This small molecule binds to this protein.
Small molecule (SMILES): CC(C)Cn1c(=O)n(C)c(=O)c2nc[nH]c21

Binding-site contacts:
Ligand atom C8 contacts residue GLN276 of chain 1.B at 3.2 Å.
Ligand atom C4 contacts residue TYR247 of chain 1.B at 3.7 Å (hydrophobic).
Ligand atom C10 contacts residue TYR247 of chain 1.B at 4.3 Å (hydrophobic).
Ligand atom C2 contacts residue PHE279 of chain 1.B at 3.7 Å (hydrophobic).
Ligand atom O6 contacts residue PHE279 of chain 1.B at 3.3 Å.
Ligand atom C6 contacts residue LEU243 of chain 1.B at 3.5 Å (hydrophobic).
Ligand atom N1 contacts residue PHE279 of chain 1.B at 3.5 Å.
Ligand atom C4 contacts residue LEU243 of chain 1.B at 4.4 Å (hydrophobic).
Ligand atom N1 contacts residue LEU243 of chain 1.B at 4.2 Å.
Ligand atom C14 contacts residue PHE279 of chain 1.B at 3.6 Å (hydrophobic).
Ligand atom N9 contacts residue PHE279 of chain 1.B at 4.0 Å.
Ligand atom O2 contacts residue PHE279 of chain 1.B at 4.2 Å.
Ligand atom C10 contacts residue PHE279 of chain 1.B at 3.8 Å (hydrophobic).
Ligand atom C5 contacts residue GLN276 of chain 1.B at 4.1 Å.
Ligand atom C11 contacts residue TYR247 of chain 1.B at 3.8 Å (hydrophobic).
Ligand atom C4 contacts residue PHE279 of chain 1.B at 3.6 Å (hydrophobic).
Ligand atom C5 contacts residue PHE279 of chain 1.B at 3.6 Å (hydrophobic).
Ligand atom N9 contacts residue ALA275 of chain 1.B at 4.0 Å.
Ligand atom C11 contacts residue PHE264 of chain 1.B at 3.8 Å (hydrophobic).
Ligand atom N3 contacts residue TYR247 of chain 1.B at 3.3 Å (h-bond).
Ligand atom C6 contacts residue PHE279 of chain 1.B at 3.3 Å (hydrophobic).
Ligand atom C8 contacts residue ALA275 of chain 1.B at 3.3 Å (hydrophobic).
Ligand atom O6 contacts residue LEU243 of chain 1.B at 3.4 Å.
Ligand atom C10 contacts residue ILE226 of chain 1.B at 3.9 Å (hydrophobic).
Ligand atom C5 contacts residue LEU243 of chain 1.B at 3.6 Å (hydrophobic).
Ligand atom N3 contacts residue PHE279 of chain 1.B at 3.8 Å.
Ligand atom N7 contacts residue GLN276 of chain 1.B at 2.8 Å (h-bond).
Ligand atom N7 contacts residue ALA275 of chain 1.B at 4.2 Å.
Ligand atom C8 contacts residue PHE279 of chain 1.B at 3.8 Å (hydrophobic).
Ligand atom O2 contacts residue TYR247 of chain 1.B at 3.6 Å (h-bond).
Ligand atom C10 contacts residue FMT1 of chain 1.I at 3.5 Å.
Ligand atom N1 contacts residue TYR247 of chain 1.B at 3.6 Å.
Ligand atom N7 contacts residue PHE279 of chain 1.B at 3.6 Å.
Ligand atom N9 contacts residue TYR247 of chain 1.B at 4.4 Å.
Ligand atom C14 contacts residue MET188 of chain 1.B at 4.1 Å (hydrophobic).
Ligand atom C6 contacts residue TYR247 of chain 1.B at 4.0 Å (hydrophobic).
Ligand atom N7 contacts residue LEU243 of chain 1.B at 3.7 Å.
Ligand atom C5 contacts residue TYR247 of chain 1.B at 4.1 Å (hydrophobic).
Ligand atom O2 contacts residue MET188 of chain 1.B at 3.9 Å.
Ligand atom C2 contacts residue TYR247 of chain 1.B at 3.2 Å (hydrophobic).

Sequence of chain 1.B:
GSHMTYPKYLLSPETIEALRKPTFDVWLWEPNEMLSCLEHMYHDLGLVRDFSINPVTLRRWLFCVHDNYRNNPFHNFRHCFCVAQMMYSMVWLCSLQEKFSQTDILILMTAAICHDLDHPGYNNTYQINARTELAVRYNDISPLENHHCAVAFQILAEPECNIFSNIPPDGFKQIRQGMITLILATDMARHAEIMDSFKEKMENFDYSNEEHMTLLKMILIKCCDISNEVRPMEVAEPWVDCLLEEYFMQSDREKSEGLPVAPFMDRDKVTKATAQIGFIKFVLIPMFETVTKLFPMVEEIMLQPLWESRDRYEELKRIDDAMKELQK